Binding-site contacts:
Ligand atom O06 contacts residue HIS54 of chain 4.A at 2.6 Å (h-bond).
Ligand atom C01 contacts residue HIS54 of chain 4.A at 4.4 Å.
Ligand atom C05 contacts residue ASP287 of chain 4.A at 3.4 Å.
Ligand atom C01 contacts residue GLU181 of chain 4.A at 4.3 Å.
Ligand atom C05 contacts residue TRP16 of chain 4.A at 3.7 Å (hydrophobic).
Ligand atom O06 contacts residue TRP137 of chain 4.A at 3.7 Å.
Ligand atom O06 contacts residue THR90 of chain 4.A at 4.3 Å.
Ligand atom C05 contacts residue MG1 of chain 4.B at 3.5 Å.
Ligand atom O06 contacts residue PHE94 of chain 4.A at 3.9 Å.
Ligand atom C01 contacts residue TRP137 of chain 4.A at 4.3 Å (hydrophobic).
Ligand atom C01 contacts residue TRP16 of chain 4.A at 4.2 Å (hydrophobic).
Ligand atom C03 contacts residue HIS54 of chain 4.A at 4.0 Å.
Ligand atom C03 contacts residue VAL135 of chain 4.A at 3.5 Å (hydrophobic).
Ligand atom C04 contacts residue HIS54 of chain 4.A at 3.7 Å.
Ligand atom C01 contacts residue MG1 of chain 4.B at 3.7 Å.
Ligand atom C03 contacts residue GLU181 of chain 4.A at 3.5 Å.
Ligand atom C04 contacts residue GLU181 of chain 4.A at 3.3 Å.
Ligand atom O6 contacts residue MG1 of chain 4.B at 2.3 Å.
Ligand atom C01 contacts residue ASP287 of chain 4.A at 3.2 Å.
Ligand atom O6 contacts residue ASP245 of chain 4.A at 3.1 Å (salt-bridge).
Ligand atom C03 contacts residue THR90 of chain 4.A at 3.5 Å.
Ligand atom O6 contacts residue ASP287 of chain 4.A at 2.8 Å (salt-bridge).
Ligand atom C05 contacts residue HIS54 of chain 4.A at 4.2 Å.
Ligand atom C03 contacts residue TRP137 of chain 4.A at 4.3 Å (hydrophobic).
Ligand atom C05 contacts residue GLU181 of chain 4.A at 3.5 Å.
Ligand atom C04 contacts residue TRP137 of chain 4.A at 3.5 Å (hydrophobic).
Ligand atom O6 contacts residue TRP16 of chain 4.A at 4.1 Å.
Ligand atom O6 contacts residue GLU217 of chain 4.A at 4.4 Å.
Ligand atom O6 contacts residue GLU181 of chain 4.A at 2.5 Å (salt-bridge).

A protein and the small-molecule ligand that binds it are described below.
Small molecule (SMILES): C[C@H](O)[C@@H](C)O

Sequence of chain 4.A:
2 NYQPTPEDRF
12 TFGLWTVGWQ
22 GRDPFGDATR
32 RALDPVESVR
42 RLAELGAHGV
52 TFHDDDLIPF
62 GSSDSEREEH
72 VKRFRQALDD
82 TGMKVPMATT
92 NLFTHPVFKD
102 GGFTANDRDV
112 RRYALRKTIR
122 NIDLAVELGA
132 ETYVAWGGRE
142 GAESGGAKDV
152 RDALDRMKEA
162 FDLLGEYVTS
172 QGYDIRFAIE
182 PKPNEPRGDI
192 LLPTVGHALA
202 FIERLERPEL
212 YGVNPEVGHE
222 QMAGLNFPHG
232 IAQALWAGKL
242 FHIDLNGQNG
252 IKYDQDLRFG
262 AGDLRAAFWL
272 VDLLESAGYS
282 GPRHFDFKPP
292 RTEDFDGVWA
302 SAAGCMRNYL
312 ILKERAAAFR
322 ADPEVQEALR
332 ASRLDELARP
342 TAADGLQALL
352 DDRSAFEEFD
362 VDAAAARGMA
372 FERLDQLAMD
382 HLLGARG